Sequence of chain 1.D:
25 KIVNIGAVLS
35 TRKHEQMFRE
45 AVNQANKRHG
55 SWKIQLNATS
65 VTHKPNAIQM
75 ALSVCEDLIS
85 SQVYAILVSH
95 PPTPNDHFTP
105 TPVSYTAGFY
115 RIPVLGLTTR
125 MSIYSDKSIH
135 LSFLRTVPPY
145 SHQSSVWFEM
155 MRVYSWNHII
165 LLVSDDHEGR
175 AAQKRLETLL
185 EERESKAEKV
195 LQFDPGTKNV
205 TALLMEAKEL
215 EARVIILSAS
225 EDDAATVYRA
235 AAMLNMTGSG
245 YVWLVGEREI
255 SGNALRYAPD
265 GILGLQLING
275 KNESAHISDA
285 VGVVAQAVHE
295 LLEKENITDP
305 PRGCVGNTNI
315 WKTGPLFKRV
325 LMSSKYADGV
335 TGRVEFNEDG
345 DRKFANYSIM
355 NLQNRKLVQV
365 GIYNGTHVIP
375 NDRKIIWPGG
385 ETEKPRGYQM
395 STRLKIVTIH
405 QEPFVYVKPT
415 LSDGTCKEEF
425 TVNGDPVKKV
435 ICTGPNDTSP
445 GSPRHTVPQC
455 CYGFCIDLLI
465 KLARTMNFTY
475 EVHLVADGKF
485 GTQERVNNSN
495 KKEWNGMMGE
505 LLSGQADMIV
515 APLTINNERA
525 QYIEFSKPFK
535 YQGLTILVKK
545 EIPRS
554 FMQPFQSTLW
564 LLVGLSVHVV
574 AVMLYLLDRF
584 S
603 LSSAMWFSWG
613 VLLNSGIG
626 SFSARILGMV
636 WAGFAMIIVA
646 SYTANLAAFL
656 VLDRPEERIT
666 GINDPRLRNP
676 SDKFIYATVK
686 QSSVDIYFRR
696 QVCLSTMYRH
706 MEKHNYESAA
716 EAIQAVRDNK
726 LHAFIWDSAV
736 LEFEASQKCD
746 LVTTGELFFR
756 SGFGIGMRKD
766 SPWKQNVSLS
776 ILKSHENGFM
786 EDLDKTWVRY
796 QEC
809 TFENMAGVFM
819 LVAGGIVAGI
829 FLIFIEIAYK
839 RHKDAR

Binding-site contacts:
Ligand atom C5 contacts residue MET237 of chain 1.D at 4.3 Å (hydrophobic).
Ligand atom C3 contacts residue ASN239 of chain 1.D at 3.8 Å.
Ligand atom N2 contacts residue ASN239 of chain 1.D at 2.9 Å (h-bond).
Ligand atom C7 contacts residue ASN239 of chain 1.D at 3.8 Å.
Ligand atom C1 contacts residue ASN239 of chain 1.D at 1.4 Å.
Ligand atom O7 contacts residue ASN239 of chain 1.D at 4.2 Å.
Ligand atom C2 contacts residue ASN239 of chain 1.D at 2.5 Å.
Ligand atom O5 contacts residue MET237 of chain 1.D at 3.7 Å.
Ligand atom O6 contacts residue MET237 of chain 1.D at 4.2 Å.
Ligand atom C4 contacts residue ASN239 of chain 1.D at 4.2 Å.
Ligand atom C5 contacts residue ASN239 of chain 1.D at 3.7 Å.
Ligand atom O5 contacts residue ASN239 of chain 1.D at 2.4 Å (h-bond).
Ligand atom C6 contacts residue MET237 of chain 1.D at 3.9 Å (hydrophobic).
Ligand atom O6 contacts residue LEU238 of chain 1.D at 4.0 Å.

The protein below binds the small molecule below.
Small molecule (SMILES): CC(=O)N[C@@H]1[C@@H](O)[C@H](O)[C@@H](CO)O[C@H]1O